Sequence of chain 1.B:
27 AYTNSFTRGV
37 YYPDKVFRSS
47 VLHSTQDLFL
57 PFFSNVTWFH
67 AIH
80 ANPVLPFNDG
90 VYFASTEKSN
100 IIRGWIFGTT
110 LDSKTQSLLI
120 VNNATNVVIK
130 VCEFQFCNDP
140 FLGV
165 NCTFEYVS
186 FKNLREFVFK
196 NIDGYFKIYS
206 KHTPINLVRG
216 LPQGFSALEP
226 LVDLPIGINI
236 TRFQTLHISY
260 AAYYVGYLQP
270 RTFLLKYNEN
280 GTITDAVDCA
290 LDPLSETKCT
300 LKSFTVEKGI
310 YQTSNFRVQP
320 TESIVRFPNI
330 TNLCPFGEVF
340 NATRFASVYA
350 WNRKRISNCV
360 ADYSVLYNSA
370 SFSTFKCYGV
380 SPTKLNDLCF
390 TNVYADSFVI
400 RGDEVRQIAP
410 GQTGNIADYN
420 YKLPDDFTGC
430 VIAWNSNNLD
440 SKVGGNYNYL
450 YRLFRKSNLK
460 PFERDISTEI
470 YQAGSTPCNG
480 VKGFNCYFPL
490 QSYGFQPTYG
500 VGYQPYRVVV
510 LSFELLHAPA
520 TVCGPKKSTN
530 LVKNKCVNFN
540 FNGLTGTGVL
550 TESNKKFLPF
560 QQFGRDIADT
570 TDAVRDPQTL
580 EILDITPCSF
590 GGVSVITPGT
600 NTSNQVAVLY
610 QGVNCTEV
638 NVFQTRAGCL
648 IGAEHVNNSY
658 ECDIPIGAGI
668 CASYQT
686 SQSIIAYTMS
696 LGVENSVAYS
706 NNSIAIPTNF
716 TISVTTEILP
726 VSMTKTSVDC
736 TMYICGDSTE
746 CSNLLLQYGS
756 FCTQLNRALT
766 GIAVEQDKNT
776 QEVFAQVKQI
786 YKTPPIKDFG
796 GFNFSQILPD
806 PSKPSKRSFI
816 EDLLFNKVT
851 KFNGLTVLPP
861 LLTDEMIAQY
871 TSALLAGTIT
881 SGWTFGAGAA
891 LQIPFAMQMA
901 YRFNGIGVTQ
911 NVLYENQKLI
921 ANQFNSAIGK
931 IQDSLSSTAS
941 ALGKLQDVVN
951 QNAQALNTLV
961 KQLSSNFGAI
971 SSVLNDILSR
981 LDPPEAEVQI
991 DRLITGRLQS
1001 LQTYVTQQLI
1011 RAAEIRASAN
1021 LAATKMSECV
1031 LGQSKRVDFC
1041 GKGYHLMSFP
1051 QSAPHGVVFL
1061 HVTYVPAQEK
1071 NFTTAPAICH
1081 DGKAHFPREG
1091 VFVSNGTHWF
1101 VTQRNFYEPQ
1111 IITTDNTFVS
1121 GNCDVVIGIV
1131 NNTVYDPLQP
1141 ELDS

Sequence of chain 1.A:
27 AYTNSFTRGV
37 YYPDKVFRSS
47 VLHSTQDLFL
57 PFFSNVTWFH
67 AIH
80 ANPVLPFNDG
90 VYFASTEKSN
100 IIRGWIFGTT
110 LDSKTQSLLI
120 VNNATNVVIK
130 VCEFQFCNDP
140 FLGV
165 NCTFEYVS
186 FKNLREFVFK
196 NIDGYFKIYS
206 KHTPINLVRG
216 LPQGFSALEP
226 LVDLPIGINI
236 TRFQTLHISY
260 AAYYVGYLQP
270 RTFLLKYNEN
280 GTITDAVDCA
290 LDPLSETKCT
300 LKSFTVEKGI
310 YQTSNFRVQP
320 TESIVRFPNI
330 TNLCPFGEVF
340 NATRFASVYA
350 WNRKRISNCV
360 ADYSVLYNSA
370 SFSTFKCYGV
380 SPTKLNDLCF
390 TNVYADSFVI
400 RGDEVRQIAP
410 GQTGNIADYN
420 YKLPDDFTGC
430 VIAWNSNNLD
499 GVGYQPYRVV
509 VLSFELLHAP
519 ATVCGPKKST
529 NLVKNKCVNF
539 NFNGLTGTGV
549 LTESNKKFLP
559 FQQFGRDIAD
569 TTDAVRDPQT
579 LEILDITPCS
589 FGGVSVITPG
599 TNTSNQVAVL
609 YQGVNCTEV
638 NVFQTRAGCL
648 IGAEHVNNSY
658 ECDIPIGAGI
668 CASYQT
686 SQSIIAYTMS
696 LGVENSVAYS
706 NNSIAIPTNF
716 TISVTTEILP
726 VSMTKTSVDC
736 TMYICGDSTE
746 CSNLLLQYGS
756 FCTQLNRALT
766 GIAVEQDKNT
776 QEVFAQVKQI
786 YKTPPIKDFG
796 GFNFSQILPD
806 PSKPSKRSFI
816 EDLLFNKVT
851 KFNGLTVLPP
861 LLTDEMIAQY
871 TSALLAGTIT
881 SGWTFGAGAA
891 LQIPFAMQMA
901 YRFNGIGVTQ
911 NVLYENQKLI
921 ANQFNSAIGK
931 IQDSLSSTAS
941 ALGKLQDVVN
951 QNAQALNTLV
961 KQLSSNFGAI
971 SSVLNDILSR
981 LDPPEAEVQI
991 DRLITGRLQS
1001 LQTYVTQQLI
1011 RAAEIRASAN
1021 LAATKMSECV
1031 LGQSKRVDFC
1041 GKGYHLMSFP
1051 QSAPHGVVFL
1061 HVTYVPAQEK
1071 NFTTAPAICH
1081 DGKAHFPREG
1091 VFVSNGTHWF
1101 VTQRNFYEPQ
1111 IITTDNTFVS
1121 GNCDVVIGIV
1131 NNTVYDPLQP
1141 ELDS

The small molecule below binds the protein below.
Small molecule (SMILES): CC(=O)N[C@@H]1[C@@H](O)[C@H](O)[C@@H](CO)O[C@H]1O

Binding-site contacts:
Ligand atom C5 contacts residue ALA703 of chain 1.A at 3.7 Å (hydrophobic).
Ligand atom C7 contacts residue GLU1069 of chain 1.A at 4.5 Å.
Ligand atom C7 contacts residue ASN1071 of chain 1.A at 3.7 Å.
Ligand atom C3 contacts residue ASN1071 of chain 1.A at 3.8 Å.
Ligand atom C8 contacts residue LYS1070 of chain 1.A at 4.2 Å.
Ligand atom C2 contacts residue ASN1071 of chain 1.A at 2.5 Å.
Ligand atom C6 contacts residue ALA703 of chain 1.A at 4.1 Å (hydrophobic).
Ligand atom C1 contacts residue ASN1071 of chain 1.A at 1.4 Å.
Ligand atom O5 contacts residue ASN1071 of chain 1.A at 2.4 Å (h-bond).
Ligand atom C8 contacts residue GLU1069 of chain 1.A at 3.2 Å.
Ligand atom N2 contacts residue ASN1071 of chain 1.A at 2.8 Å (h-bond).
Ligand atom C5 contacts residue ASN1071 of chain 1.A at 3.7 Å.
Ligand atom O7 contacts residue ASN1071 of chain 1.A at 4.4 Å.
Ligand atom C4 contacts residue ASN1071 of chain 1.A at 4.2 Å.
Ligand atom C8 contacts residue ASN1071 of chain 1.A at 4.0 Å.
Ligand atom O6 contacts residue ALA703 of chain 1.A at 4.1 Å.
Ligand atom C1 contacts residue GLN892 of chain 1.B at 4.2 Å.
Ligand atom O5 contacts residue ALA703 of chain 1.A at 4.2 Å.